Binding-site contacts:
Ligand atom CB contacts residue THR1 of chain 1.N at 2.7 Å.
Ligand atom C2 contacts residue THR1 of chain 1.N at 1.5 Å.
Ligand atom C contacts residue GLY47 of chain 1.N at 3.8 Å.
Ligand atom C3 contacts residue LYS33 of chain 1.N at 3.5 Å.
Ligand atom CB contacts residue THR20 of chain 1.N at 3.9 Å.
Ligand atom CA contacts residue GLY47 of chain 1.N at 3.3 Å.
Ligand atom CG contacts residue SER118 of chain 1.H at 4.0 Å.
Ligand atom CG contacts residue THR22 of chain 1.N at 3.9 Å.
Ligand atom OD2 contacts residue ARG45 of chain 1.N at 3.5 Å (salt-bridge).
Ligand atom CG contacts residue LYS33 of chain 1.N at 3.8 Å.
Ligand atom OD1 contacts residue THR20 of chain 1.N at 2.9 Å (h-bond).
Ligand atom C3 contacts residue ARG19 of chain 1.N at 3.2 Å.
Ligand atom C3 contacts residue SER168 of chain 1.N at 3.0 Å.
Ligand atom C1 contacts residue THR1 of chain 1.N at 2.4 Å.
Ligand atom N contacts residue GLY47 of chain 1.N at 3.2 Å (h-bond).
Ligand atom O contacts residue GLY47 of chain 1.N at 3.3 Å (h-bond).
Ligand atom O contacts residue THR21 of chain 1.N at 3.1 Å (h-bond).
Ligand atom CA contacts residue LYS33 of chain 1.N at 3.7 Å.
Ligand atom C1 contacts residue SER129 of chain 1.N at 3.9 Å.
Ligand atom O contacts residue THR21 of chain 1.N at 3.5 Å (h-bond).
Ligand atom O contacts residue THR1 of chain 1.N at 2.2 Å (h-bond).
Ligand atom C contacts residue THR1 of chain 1.N at 1.4 Å.
Ligand atom CA contacts residue THR1 of chain 1.N at 2.4 Å.
Ligand atom OD2 contacts residue ALA49 of chain 1.N at 3.9 Å.
Ligand atom OD1 contacts residue ARG19 of chain 1.N at 3.9 Å.
Ligand atom O contacts residue THR1 of chain 1.N at 3.6 Å.
Ligand atom C contacts residue THR21 of chain 1.N at 3.8 Å.
Ligand atom O contacts residue SER46 of chain 1.N at 3.8 Å.
Ligand atom CG contacts residue ASP114 of chain 1.H at 3.9 Å.
Ligand atom OD1 contacts residue LYS33 of chain 1.N at 3.4 Å.
Ligand atom CB contacts residue LYS33 of chain 1.N at 3.8 Å.
Ligand atom O contacts residue THR20 of chain 1.N at 3.3 Å.
Ligand atom O contacts residue ALA49 of chain 1.N at 3.2 Å (h-bond).
Ligand atom N contacts residue THR1 of chain 1.N at 3.7 Å.
Ligand atom C contacts residue LYS33 of chain 1.N at 3.6 Å.
Ligand atom CB contacts residue GLY47 of chain 1.N at 3.5 Å.
Ligand atom N contacts residue THR21 of chain 1.N at 3.2 Å (h-bond).
Ligand atom C3 contacts residue THR1 of chain 1.N at 2.4 Å.
Ligand atom CD contacts residue ASP114 of chain 1.H at 3.9 Å.
Ligand atom CA contacts residue THR21 of chain 1.N at 3.5 Å.

Sequence of chain 1.H:
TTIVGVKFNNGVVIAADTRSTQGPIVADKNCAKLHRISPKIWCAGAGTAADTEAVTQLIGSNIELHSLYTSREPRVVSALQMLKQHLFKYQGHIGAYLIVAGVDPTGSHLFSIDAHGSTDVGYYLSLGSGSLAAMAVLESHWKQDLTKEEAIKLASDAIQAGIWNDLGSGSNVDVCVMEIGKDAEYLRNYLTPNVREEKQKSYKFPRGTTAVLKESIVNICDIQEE

Sequence of chain 1.N:
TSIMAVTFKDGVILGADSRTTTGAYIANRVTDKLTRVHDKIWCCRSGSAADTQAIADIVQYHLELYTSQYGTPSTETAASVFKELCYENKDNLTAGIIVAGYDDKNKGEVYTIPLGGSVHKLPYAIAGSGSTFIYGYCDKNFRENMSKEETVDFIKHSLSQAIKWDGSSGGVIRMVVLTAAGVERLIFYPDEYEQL

The small molecule below binds the protein below.
Small molecule (SMILES): CC(=O)N1CCC[C@H]1C(=O)N[C@@H](C)C(=O)N[C@@H](CC(=O)O)[C@@H](O)[C@H](C)CO